A protein and the small-molecule ligand that binds it are described below.
Small molecule (SMILES): CN[C@@H]1CCc2c(ccc(O)c2O)[C@H]1O

Sequence of chain 1.D:
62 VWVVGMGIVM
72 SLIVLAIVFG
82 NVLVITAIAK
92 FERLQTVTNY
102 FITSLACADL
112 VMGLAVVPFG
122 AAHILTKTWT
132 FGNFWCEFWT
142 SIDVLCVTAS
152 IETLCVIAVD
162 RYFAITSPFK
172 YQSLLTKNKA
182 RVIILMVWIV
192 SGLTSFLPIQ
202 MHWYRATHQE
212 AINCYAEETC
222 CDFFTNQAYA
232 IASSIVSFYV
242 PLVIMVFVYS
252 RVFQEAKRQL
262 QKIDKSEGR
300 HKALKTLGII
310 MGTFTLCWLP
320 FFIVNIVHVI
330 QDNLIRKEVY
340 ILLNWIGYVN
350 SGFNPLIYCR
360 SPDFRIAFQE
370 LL

Binding-site contacts:
Ligand atom CAI contacts residue ASN343 of chain 1.D at 3.7 Å.
Ligand atom CAO contacts residue ASN343 of chain 1.D at 3.5 Å.
Ligand atom CAB contacts residue VAL148 of chain 1.D at 3.6 Å (hydrophobic).
Ligand atom CAG contacts residue PHE320 of chain 1.D at 4.3 Å (hydrophobic).
Ligand atom CAG contacts residue PHE224 of chain 1.D at 3.5 Å (hydrophobic).
Ligand atom OAK contacts residue VAL145 of chain 1.D at 4.2 Å.
Ligand atom CAJ contacts residue PHE320 of chain 1.D at 3.6 Å (hydrophobic).
Ligand atom OAM contacts residue TYR347 of chain 1.D at 3.9 Å.
Ligand atom CAJ contacts residue ASN343 of chain 1.D at 3.3 Å.
Ligand atom CAC contacts residue VAL145 of chain 1.D at 4.2 Å (hydrophobic).
Ligand atom OAK contacts residue ASN324 of chain 1.D at 3.7 Å.
Ligand atom CAE contacts residue PHE320 of chain 1.D at 4.0 Å (hydrophobic).
Ligand atom CAG contacts residue VAL145 of chain 1.D at 4.3 Å (hydrophobic).
Ligand atom OAM contacts residue ASN343 of chain 1.D at 2.9 Å (h-bond).
Ligand atom CAO contacts residue TYR347 of chain 1.D at 3.7 Å (hydrophobic).
Ligand atom CAC contacts residue PHE321 of chain 1.D at 3.8 Å (hydrophobic).
Ligand atom CAA contacts residue ASP144 of chain 1.D at 3.9 Å.
Ligand atom CAB contacts residue PHE320 of chain 1.D at 4.2 Å (hydrophobic).
Ligand atom OAK contacts residue SER234 of chain 1.D at 3.6 Å.
Ligand atom CAG contacts residue TYR339 of chain 1.D at 3.6 Å (hydrophobic).
Ligand atom NAN contacts residue ASP144 of chain 1.D at 3.8 Å.
Ligand atom OAM contacts residue ASP144 of chain 1.D at 2.5 Å (salt-bridge).
Ligand atom OAL contacts residue SER234 of chain 1.D at 3.8 Å.
Ligand atom CAJ contacts residue ASP144 of chain 1.D at 3.3 Å.
Ligand atom CAF contacts residue PHE320 of chain 1.D at 3.6 Å (hydrophobic).
Ligand atom CAA contacts residue PHE320 of chain 1.D at 3.8 Å (hydrophobic).
Ligand atom CAE contacts residue VAL145 of chain 1.D at 3.9 Å (hydrophobic).
Ligand atom CAF contacts residue ASP144 of chain 1.D at 3.7 Å.
Ligand atom CAH contacts residue PHE224 of chain 1.D at 3.5 Å (hydrophobic).
Ligand atom CAH contacts residue TYR339 of chain 1.D at 3.9 Å (hydrophobic).
Ligand atom OAL contacts residue PHE321 of chain 1.D at 3.5 Å.
Ligand atom CAF contacts residue VAL145 of chain 1.D at 4.2 Å (hydrophobic).
Ligand atom CAD contacts residue ASN324 of chain 1.D at 4.2 Å.
Ligand atom CAI contacts residue ASP144 of chain 1.D at 3.2 Å.
Ligand atom CAD contacts residue VAL145 of chain 1.D at 3.8 Å (hydrophobic).
Ligand atom CAO contacts residue ASP144 of chain 1.D at 3.4 Å.
Ligand atom CAB contacts residue PHE321 of chain 1.D at 3.5 Å (hydrophobic).
Ligand atom CAA contacts residue VAL148 of chain 1.D at 4.0 Å (hydrophobic).
Ligand atom NAN contacts residue ASN343 of chain 1.D at 3.0 Å (h-bond).
Ligand atom OAL contacts residue SER238 of chain 1.D at 3.7 Å.